Sequence of chain 1.A:
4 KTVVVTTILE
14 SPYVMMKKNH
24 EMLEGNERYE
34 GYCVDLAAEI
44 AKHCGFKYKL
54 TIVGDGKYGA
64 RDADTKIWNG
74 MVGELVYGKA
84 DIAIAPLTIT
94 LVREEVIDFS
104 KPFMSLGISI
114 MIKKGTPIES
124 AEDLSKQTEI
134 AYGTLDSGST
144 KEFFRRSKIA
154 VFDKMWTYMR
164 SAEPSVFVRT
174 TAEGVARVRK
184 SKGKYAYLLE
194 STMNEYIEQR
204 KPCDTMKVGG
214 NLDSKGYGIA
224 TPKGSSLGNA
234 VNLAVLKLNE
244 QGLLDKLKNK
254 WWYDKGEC

Binding-site contacts:
Ligand atom C6 contacts residue GLU193 of chain 1.A at 3.2 Å.
Ligand atom O4 contacts residue GLU193 of chain 1.A at 3.0 Å (salt-bridge).
Ligand atom N8 contacts residue THR91 of chain 1.A at 2.8 Å (h-bond).
Ligand atom C2 contacts residue GLU193 of chain 1.A at 3.9 Å.
Ligand atom O4 contacts residue LEU192 of chain 1.A at 3.2 Å.
Ligand atom O92 contacts residue TYR61 of chain 1.A at 3.3 Å.
Ligand atom O92 contacts residue SER142 of chain 1.A at 2.9 Å (h-bond).
Ligand atom C6 contacts residue LEU138 of chain 1.A at 3.8 Å (hydrophobic).
Ligand atom I5 contacts residue THR174 of chain 1.A at 3.7 Å.
Ligand atom N8 contacts residue GLU193 of chain 1.A at 2.8 Å (salt-bridge).
Ligand atom N1 contacts residue LEU138 of chain 1.A at 3.6 Å.
Ligand atom O92 contacts residue GLY141 of chain 1.A at 3.3 Å.
Ligand atom C2 contacts residue LEU138 of chain 1.A at 3.7 Å (hydrophobic).
Ligand atom C2 contacts residue THR143 of chain 1.A at 3.4 Å.
Ligand atom O2 contacts residue GLY141 of chain 1.A at 3.6 Å.
Ligand atom O2 contacts residue THR143 of chain 1.A at 3.1 Å (h-bond).
Ligand atom C9 contacts residue ARG96 of chain 1.A at 3.4 Å.
Ligand atom C4 contacts residue GLU193 of chain 1.A at 3.5 Å.
Ligand atom C9 contacts residue SER142 of chain 1.A at 3.5 Å.
Ligand atom O2 contacts residue SER142 of chain 1.A at 3.2 Å (h-bond).
Ligand atom C6 contacts residue TYR61 of chain 1.A at 3.9 Å (hydrophobic).
Ligand atom N1 contacts residue GLU193 of chain 1.A at 3.6 Å (salt-bridge).
Ligand atom N3 contacts residue THR143 of chain 1.A at 2.8 Å (h-bond).
Ligand atom C4 contacts residue THR143 of chain 1.A at 3.8 Å.
Ligand atom O92 contacts residue ARG96 of chain 1.A at 2.7 Å (salt-bridge).
Ligand atom N8 contacts residue PRO89 of chain 1.A at 2.9 Å (h-bond).
Ligand atom C9 contacts residue TYR61 of chain 1.A at 3.6 Å (hydrophobic).
Ligand atom N8 contacts residue TYR220 of chain 1.A at 3.8 Å.
Ligand atom O91 contacts residue LEU90 of chain 1.A at 3.7 Å.
Ligand atom C8 contacts residue THR91 of chain 1.A at 3.4 Å.
Ligand atom C5 contacts residue GLU193 of chain 1.A at 3.4 Å.
Ligand atom C8 contacts residue SER142 of chain 1.A at 3.4 Å.
Ligand atom C7 contacts residue TYR61 of chain 1.A at 3.3 Å (hydrophobic).
Ligand atom O91 contacts residue ARG96 of chain 1.A at 2.7 Å (salt-bridge).
Ligand atom O91 contacts residue THR91 of chain 1.A at 2.9 Å (h-bond).
Ligand atom C9 contacts residue THR91 of chain 1.A at 3.6 Å.
Ligand atom O91 contacts residue TYR61 of chain 1.A at 3.6 Å.
Ligand atom C8 contacts residue GLU193 of chain 1.A at 3.6 Å.
Ligand atom N3 contacts residue GLU193 of chain 1.A at 3.7 Å.
Ligand atom I5 contacts residue MET196 of chain 1.A at 3.9 Å.

The small molecule below binds the protein below.
Small molecule (SMILES): N[C@@H](Cn1cc(I)c(=O)[nH]c1=O)C(=O)O